Sequence of chain 3.D:
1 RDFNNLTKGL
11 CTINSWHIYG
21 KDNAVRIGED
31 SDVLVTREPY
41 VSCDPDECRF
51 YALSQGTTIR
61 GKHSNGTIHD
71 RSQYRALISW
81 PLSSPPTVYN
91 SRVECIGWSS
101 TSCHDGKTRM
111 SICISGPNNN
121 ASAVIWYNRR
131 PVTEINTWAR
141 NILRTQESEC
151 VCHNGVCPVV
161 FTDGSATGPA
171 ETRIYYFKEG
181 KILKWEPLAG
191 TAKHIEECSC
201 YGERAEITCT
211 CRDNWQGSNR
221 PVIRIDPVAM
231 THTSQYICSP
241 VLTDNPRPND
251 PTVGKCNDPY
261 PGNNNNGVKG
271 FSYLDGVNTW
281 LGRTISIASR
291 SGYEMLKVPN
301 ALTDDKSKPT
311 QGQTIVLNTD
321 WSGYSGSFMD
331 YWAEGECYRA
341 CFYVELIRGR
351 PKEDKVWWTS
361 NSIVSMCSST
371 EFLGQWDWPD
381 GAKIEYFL

Binding-site contacts:
Ligand atom C5 contacts residue ASN65 of chain 3.D at 3.6 Å.
Ligand atom C2 contacts residue ASN65 of chain 3.D at 2.5 Å.
Ligand atom C2 contacts residue TRP357 of chain 3.D at 4.2 Å (hydrophobic).
Ligand atom C3 contacts residue ASN65 of chain 3.D at 3.7 Å.
Ligand atom C7 contacts residue TRP357 of chain 3.D at 4.0 Å (hydrophobic).
Ligand atom O3 contacts residue TRP357 of chain 3.D at 4.1 Å.
Ligand atom C1 contacts residue TRP357 of chain 3.D at 3.8 Å (hydrophobic).
Ligand atom C4 contacts residue ASN65 of chain 3.D at 4.2 Å.
Ligand atom N2 contacts residue TRP357 of chain 3.D at 3.4 Å.
Ligand atom C4 contacts residue TRP357 of chain 3.D at 4.4 Å (hydrophobic).
Ligand atom O5 contacts residue ASN65 of chain 3.D at 2.3 Å (h-bond).
Ligand atom C3 contacts residue TRP357 of chain 3.D at 3.8 Å (hydrophobic).
Ligand atom N2 contacts residue ASN65 of chain 3.D at 2.9 Å (h-bond).
Ligand atom C5 contacts residue TRP357 of chain 3.D at 4.2 Å (hydrophobic).
Ligand atom O7 contacts residue ASN65 of chain 3.D at 3.4 Å (h-bond).
Ligand atom C7 contacts residue ASN65 of chain 3.D at 3.4 Å.
Ligand atom C8 contacts residue TRP357 of chain 3.D at 3.4 Å (hydrophobic).
Ligand atom O4 contacts residue TRP357 of chain 3.D at 4.1 Å.
Ligand atom C1 contacts residue ASN65 of chain 3.D at 1.4 Å.

This protein binds this small molecule.
Small molecule (SMILES): CC(=O)N[C@@H]1[C@@H](O)[C@H](O)[C@@H](CO)O[C@H]1O